Binding-site contacts:
Ligand atom C08 contacts residue TYR251 of chain 1.A at 3.8 Å (hydrophobic).
Ligand atom C25 contacts residue MET279 of chain 1.A at 3.6 Å (hydrophobic).
Ligand atom O11 contacts residue GLN291 of chain 1.A at 3.4 Å (h-bond).
Ligand atom C06 contacts residue PHE294 of chain 1.A at 3.5 Å (hydrophobic).
Ligand atom C36 contacts residue THR193 of chain 1.A at 3.6 Å.
Ligand atom C02 contacts residue ASN243 of chain 1.A at 3.5 Å.
Ligand atom F10 contacts residue GLN291 of chain 1.A at 3.7 Å.
Ligand atom F09 contacts residue TRP254 of chain 1.A at 3.1 Å.
Ligand atom C15 contacts residue SER290 of chain 1.A at 3.4 Å.
Ligand atom N37 contacts residue MET195 of chain 1.A at 3.4 Å.
Ligand atom C33 contacts residue GLN265 of chain 1.A at 3.4 Å.
Ligand atom O07 contacts residue ILE258 of chain 1.A at 3.7 Å.
Ligand atom F10 contacts residue TYR251 of chain 1.A at 3.2 Å.
Ligand atom C33 contacts residue PHE262 of chain 1.A at 3.7 Å (hydrophobic).
Ligand atom O31 contacts residue PHE262 of chain 1.A at 3.7 Å.
Ligand atom C08 contacts residue GLN291 of chain 1.A at 3.6 Å.
Ligand atom C30 contacts residue PHE262 of chain 1.A at 3.7 Å (hydrophobic).
Ligand atom O17 contacts residue MET195 of chain 1.A at 3.2 Å (h-bond).
Ligand atom C14 contacts residue MET279 of chain 1.A at 3.7 Å (hydrophobic).
Ligand atom O17 contacts residue THR193 of chain 1.A at 3.2 Å (h-bond).
Ligand atom C08 contacts residue THR255 of chain 1.A at 3.4 Å.
Ligand atom C36 contacts residue MET195 of chain 1.A at 3.5 Å (hydrophobic).
Ligand atom O07 contacts residue GLN291 of chain 1.A at 3.2 Å (h-bond).
Ligand atom C18 contacts residue PHE294 of chain 1.A at 3.5 Å (hydrophobic).
Ligand atom C03 contacts residue TYR81 of chain 1.A at 3.6 Å (hydrophobic).
Ligand atom N29 contacts residue MET279 of chain 1.A at 3.7 Å.
Ligand atom O17 contacts residue GLU152 of chain 1.A at 3.6 Å.
Ligand atom C18 contacts residue MET195 of chain 1.A at 3.7 Å (hydrophobic).
Ligand atom F10 contacts residue PRO244 of chain 1.A at 3.6 Å.
Ligand atom C04 contacts residue PHE294 of chain 1.A at 3.7 Å (hydrophobic).
Ligand atom O31 contacts residue SER130 of chain 1.A at 3.4 Å.
Ligand atom C19 contacts residue MET195 of chain 1.A at 3.6 Å (hydrophobic).
Ligand atom F10 contacts residue ASN243 of chain 1.A at 3.2 Å.
Ligand atom C12 contacts residue PHE294 of chain 1.A at 3.6 Å (hydrophobic).
Ligand atom C05 contacts residue PHE294 of chain 1.A at 3.6 Å (hydrophobic).
Ligand atom C13 contacts residue GLN291 of chain 1.A at 3.5 Å.
Ligand atom C01 contacts residue PHE294 of chain 1.A at 3.5 Å (hydrophobic).
Ligand atom F09 contacts residue THR255 of chain 1.A at 3.1 Å.
Ligand atom F09 contacts residue ASN243 of chain 1.A at 3.6 Å.
Ligand atom C36 contacts residue ASP240 of chain 1.A at 3.6 Å.

A protein and the small-molecule ligand that binds it are described below.
Small molecule (SMILES): CC(=O)Nc1cccc(-c2ccn([C@@H](Cc3cc[n+]([O-])cc3)c3ccc(OC(F)F)c(OCC4CC4)c3)n2)c1

Sequence of chain 1.A:
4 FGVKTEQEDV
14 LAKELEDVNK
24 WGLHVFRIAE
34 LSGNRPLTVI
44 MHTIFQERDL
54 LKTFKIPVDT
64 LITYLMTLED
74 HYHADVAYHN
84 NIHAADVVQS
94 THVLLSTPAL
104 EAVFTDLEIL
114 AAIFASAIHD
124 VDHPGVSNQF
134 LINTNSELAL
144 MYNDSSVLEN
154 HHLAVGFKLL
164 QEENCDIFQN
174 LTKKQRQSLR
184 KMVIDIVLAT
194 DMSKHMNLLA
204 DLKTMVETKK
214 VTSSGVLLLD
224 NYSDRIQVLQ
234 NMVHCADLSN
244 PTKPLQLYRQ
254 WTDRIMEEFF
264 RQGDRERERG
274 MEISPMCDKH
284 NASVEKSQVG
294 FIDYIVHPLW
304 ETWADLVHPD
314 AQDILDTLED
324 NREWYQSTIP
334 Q